Sequence of chain 2.A:
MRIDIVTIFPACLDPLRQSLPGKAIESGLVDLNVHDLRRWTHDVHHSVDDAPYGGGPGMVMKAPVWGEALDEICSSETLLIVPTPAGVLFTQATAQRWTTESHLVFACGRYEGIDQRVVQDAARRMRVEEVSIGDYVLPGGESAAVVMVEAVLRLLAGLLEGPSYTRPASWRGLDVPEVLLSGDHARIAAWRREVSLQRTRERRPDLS

Binding-site contacts:
Ligand atom OAB contacts residue GLY140 of chain 1.A at 3.4 Å.
Ligand atom CAD contacts residue VAL137 of chain 1.A at 3.6 Å (hydrophobic).
Ligand atom CBB contacts residue LEU138 of chain 1.A at 3.8 Å (hydrophobic).
Ligand atom CAH contacts residue SER132 of chain 1.A at 3.3 Å.
Ligand atom CAF contacts residue LEU138 of chain 1.A at 3.3 Å (hydrophobic).
Ligand atom CAN contacts residue GLU112 of chain 1.A at 3.4 Å.
Ligand atom CBD contacts residue PRO85 of chain 1.A at 3.8 Å (hydrophobic).
Ligand atom CAF contacts residue VAL137 of chain 1.A at 3.7 Å (hydrophobic).
Ligand atom NAV contacts residue TYR136 of chain 1.A at 2.7 Å (h-bond).
Ligand atom CAO contacts residue GLU112 of chain 1.A at 3.4 Å.
Ligand atom CAX contacts residue GLY140 of chain 1.A at 3.8 Å.
Ligand atom CAM contacts residue GLU112 of chain 1.A at 3.3 Å.
Ligand atom SAW contacts residue THR84 of chain 1.A at 3.4 Å (h-bond).
Ligand atom CAX contacts residue PRO85 of chain 1.A at 3.7 Å (hydrophobic).
Ligand atom NAT contacts residue GLU112 of chain 1.A at 2.7 Å (salt-bridge).
Ligand atom OAC contacts residue VAL137 of chain 1.A at 3.8 Å.
Ligand atom NAS contacts residue ILE133 of chain 1.A at 3.2 Å (h-bond).
Ligand atom OAB contacts residue GLY141 of chain 1.A at 3.3 Å (h-bond).
Ligand atom CAI contacts residue PRO83 of chain 1.A at 3.3 Å (hydrophobic).
Ligand atom CAE contacts residue GLU112 of chain 1.A at 3.3 Å.
Ligand atom CAK contacts residue PRO57 of chain 1.A at 3.7 Å (hydrophobic).
Ligand atom SAW contacts residue PRO83 of chain 1.A at 3.7 Å.
Ligand atom CAR contacts residue LEU138 of chain 1.A at 3.2 Å (hydrophobic).
Ligand atom NAS contacts residue SER132 of chain 1.A at 3.3 Å (h-bond).
Ligand atom SAW contacts residue ALA144 of chain 1.A at 3.6 Å.
Ligand atom CAL contacts residue GLU112 of chain 1.A at 3.6 Å.
Ligand atom CBB contacts residue TYR136 of chain 1.A at 3.8 Å (hydrophobic).
Ligand atom CAQ contacts residue GLU180 of chain 2.A at 3.6 Å.
Ligand atom OAC contacts residue PRO85 of chain 1.A at 3.7 Å.
Ligand atom CBA contacts residue PRO85 of chain 1.A at 3.8 Å (hydrophobic).
Ligand atom CBB contacts residue PRO85 of chain 1.A at 3.8 Å (hydrophobic).
Ligand atom CAP contacts residue GLU112 of chain 1.A at 3.6 Å.
Ligand atom NAU contacts residue LEU138 of chain 1.A at 3.5 Å (h-bond).
Ligand atom CAH contacts residue GLY134 of chain 1.A at 3.2 Å.
Ligand atom OAC contacts residue LEU138 of chain 1.A at 2.9 Å (h-bond).
Ligand atom CAH contacts residue TYR136 of chain 1.A at 3.3 Å (hydrophobic).
Ligand atom CAI contacts residue THR84 of chain 1.A at 3.4 Å.
Ligand atom SAW contacts residue VAL131 of chain 1.A at 3.7 Å.
Ligand atom NAU contacts residue PRO85 of chain 1.A at 3.6 Å.
Ligand atom CAZ contacts residue LEU138 of chain 1.A at 3.7 Å (hydrophobic).

A small-molecule ligand and the protein it binds are described below.
Small molecule (SMILES): CCCCCCCCNCc1ccc(CNC(=O)c2csc3nc[nH]c(=O)c23)cc1

Sequence of chain 1.A:
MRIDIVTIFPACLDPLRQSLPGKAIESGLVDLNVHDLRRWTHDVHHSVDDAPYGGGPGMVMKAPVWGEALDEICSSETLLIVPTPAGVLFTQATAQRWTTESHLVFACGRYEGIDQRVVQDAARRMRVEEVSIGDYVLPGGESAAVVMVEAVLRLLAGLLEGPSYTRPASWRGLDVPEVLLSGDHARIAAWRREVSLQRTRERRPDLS